Binding-site contacts:
Ligand atom C8 contacts residue PHE90 of chain 22.C at 3.6 Å (hydrophobic).
Ligand atom C7 contacts residue ASN67 of chain 22.C at 3.7 Å.
Ligand atom C5 contacts residue ASN67 of chain 22.C at 3.8 Å.
Ligand atom O6 contacts residue ASN67 of chain 22.C at 3.7 Å.
Ligand atom O5 contacts residue ASN67 of chain 22.C at 2.5 Å (h-bond).
Ligand atom C1 contacts residue ASN67 of chain 22.C at 1.4 Å.
Ligand atom C8 contacts residue ARG89 of chain 22.C at 4.1 Å.
Ligand atom C4 contacts residue ASN67 of chain 22.C at 4.3 Å.
Ligand atom C3 contacts residue ASN67 of chain 22.C at 3.8 Å.
Ligand atom C8 contacts residue MET118 of chain 22.C at 4.0 Å (hydrophobic).
Ligand atom N2 contacts residue ASN67 of chain 22.C at 2.8 Å (h-bond).
Ligand atom O7 contacts residue ASN67 of chain 22.C at 4.1 Å.
Ligand atom C2 contacts residue ASN67 of chain 22.C at 2.4 Å.
Ligand atom C7 contacts residue PHE90 of chain 22.C at 4.3 Å (hydrophobic).

Sequence of chain 22.C:
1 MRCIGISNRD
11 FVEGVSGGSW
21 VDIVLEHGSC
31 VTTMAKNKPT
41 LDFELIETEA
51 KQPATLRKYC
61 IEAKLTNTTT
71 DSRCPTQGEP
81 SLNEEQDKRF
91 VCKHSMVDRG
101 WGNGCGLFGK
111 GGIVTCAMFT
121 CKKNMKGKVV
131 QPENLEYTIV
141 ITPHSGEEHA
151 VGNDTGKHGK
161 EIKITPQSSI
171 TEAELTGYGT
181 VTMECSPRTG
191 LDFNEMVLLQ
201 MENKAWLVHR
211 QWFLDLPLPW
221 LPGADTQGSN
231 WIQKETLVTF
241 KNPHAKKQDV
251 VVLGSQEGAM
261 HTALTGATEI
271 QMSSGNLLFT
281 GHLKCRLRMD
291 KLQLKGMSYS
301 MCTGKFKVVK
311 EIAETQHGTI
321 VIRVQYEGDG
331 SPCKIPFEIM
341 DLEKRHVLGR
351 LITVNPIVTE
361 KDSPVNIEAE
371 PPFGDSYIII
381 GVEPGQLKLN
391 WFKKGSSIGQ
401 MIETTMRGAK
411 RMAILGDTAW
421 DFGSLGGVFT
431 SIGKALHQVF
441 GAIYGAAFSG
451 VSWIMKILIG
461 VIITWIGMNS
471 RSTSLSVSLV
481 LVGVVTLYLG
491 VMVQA

A small-molecule ligand and the protein it binds are described below.
Small molecule (SMILES): CC(=O)N[C@@H]1[C@@H](O)[C@H](O)[C@@H](CO)O[C@H]1O